Binding-site contacts:
Ligand atom C8 contacts residue GLY150 of chain 1.A at 4.3 Å.
Ligand atom C1 contacts residue ASN154 of chain 1.A at 2.6 Å.
Ligand atom O7 contacts residue VAL153 of chain 1.A at 2.8 Å (h-bond).
Ligand atom N2 contacts residue ASN154 of chain 1.A at 2.2 Å (h-bond).
Ligand atom C7 contacts residue VAL153 of chain 1.A at 4.0 Å (hydrophobic).
Ligand atom O5 contacts residue ASN154 of chain 1.A at 3.7 Å.
Ligand atom C3 contacts residue ASN154 of chain 1.A at 4.3 Å.
Ligand atom C2 contacts residue ASN154 of chain 1.A at 2.9 Å.
Ligand atom C8 contacts residue ASN154 of chain 1.A at 3.4 Å.
Ligand atom C1 contacts residue THR156 of chain 1.A at 4.1 Å.
Ligand atom C7 contacts residue ASN154 of chain 1.A at 1.9 Å.
Ligand atom O7 contacts residue ASN154 of chain 1.A at 1.3 Å (h-bond).
Ligand atom C6 contacts residue THR156 of chain 1.A at 4.2 Å.
Ligand atom O5 contacts residue THR156 of chain 1.A at 3.9 Å.
Ligand atom C5 contacts residue THR156 of chain 1.A at 3.7 Å.
Ligand atom O7 contacts residue GLY150 of chain 1.A at 4.2 Å.
Ligand atom O7 contacts residue THR156 of chain 1.A at 4.2 Å.
Ligand atom C7 contacts residue GLY150 of chain 1.A at 4.5 Å.

A small-molecule ligand and the protein it binds are described below.
Small molecule (SMILES): CC(=O)N[C@H]1[C@H](O[C@H]2[C@H](O)[C@@H](NC(C)=O)CO[C@@H]2CO)O[C@H](CO)[C@@H](O)[C@@H]1O

Sequence of chain 1.A:
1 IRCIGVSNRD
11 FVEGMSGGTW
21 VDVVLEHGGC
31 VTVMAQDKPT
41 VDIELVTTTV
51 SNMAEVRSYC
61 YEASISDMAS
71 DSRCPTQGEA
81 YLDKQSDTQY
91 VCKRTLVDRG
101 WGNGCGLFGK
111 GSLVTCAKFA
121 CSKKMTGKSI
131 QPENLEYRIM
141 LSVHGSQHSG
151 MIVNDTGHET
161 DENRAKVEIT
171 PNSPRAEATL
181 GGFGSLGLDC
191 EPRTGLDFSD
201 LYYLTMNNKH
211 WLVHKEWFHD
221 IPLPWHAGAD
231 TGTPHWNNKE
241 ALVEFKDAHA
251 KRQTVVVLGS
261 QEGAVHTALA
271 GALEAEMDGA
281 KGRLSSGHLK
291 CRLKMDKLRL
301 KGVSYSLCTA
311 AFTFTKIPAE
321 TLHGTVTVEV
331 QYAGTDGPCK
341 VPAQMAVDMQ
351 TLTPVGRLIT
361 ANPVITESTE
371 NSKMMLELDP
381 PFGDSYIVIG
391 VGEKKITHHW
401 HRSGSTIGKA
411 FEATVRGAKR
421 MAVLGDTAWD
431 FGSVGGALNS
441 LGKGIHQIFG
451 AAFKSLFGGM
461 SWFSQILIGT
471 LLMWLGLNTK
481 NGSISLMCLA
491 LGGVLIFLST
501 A